Binding-site contacts:
Ligand atom C12 contacts residue ILE47 of chain 1.B at 3.6 Å (hydrophobic).
Ligand atom F1 contacts residue ARG20 of chain 1.B at 3.6 Å.
Ligand atom C10 contacts residue THR21 of chain 1.B at 3.6 Å.
Ligand atom C11 contacts residue ARG20 of chain 1.B at 3.4 Å.
Ligand atom C12 contacts residue ARG20 of chain 1.B at 3.5 Å.
Ligand atom C8 contacts residue GLU22 of chain 1.B at 4.5 Å.
Ligand atom C10 contacts residue ARG20 of chain 1.B at 4.3 Å.
Ligand atom C7 contacts residue TYR49 of chain 1.B at 4.1 Å (hydrophobic).
Ligand atom C12 contacts residue ILE48 of chain 1.B at 4.3 Å (hydrophobic).
Ligand atom C1 contacts residue TYR49 of chain 1.B at 2.9 Å (hydrophobic).
Ligand atom C9 contacts residue TYR49 of chain 1.B at 4.3 Å (hydrophobic).
Ligand atom C10 contacts residue TYR49 of chain 1.B at 4.0 Å (hydrophobic).
Ligand atom C6 contacts residue ILE47 of chain 1.B at 4.1 Å (hydrophobic).
Ligand atom O1 contacts residue TYR49 of chain 1.B at 2.8 Å (h-bond).
Ligand atom C11 contacts residue GLU22 of chain 1.B at 3.5 Å.
Ligand atom F1 contacts residue THR21 of chain 1.B at 3.5 Å.
Ligand atom C2 contacts residue TYR49 of chain 1.B at 3.3 Å (hydrophobic).
Ligand atom C8 contacts residue TYR49 of chain 1.B at 4.4 Å (hydrophobic).
Ligand atom C7 contacts residue ILE47 of chain 1.B at 3.6 Å (hydrophobic).
Ligand atom C11 contacts residue TYR49 of chain 1.B at 3.4 Å (hydrophobic).
Ligand atom C12 contacts residue TYR49 of chain 1.B at 3.6 Å (hydrophobic).
Ligand atom C7 contacts residue GLU22 of chain 1.B at 4.2 Å.
Ligand atom N2 contacts residue ILE47 of chain 1.B at 3.0 Å (h-bond).
Ligand atom O1 contacts residue GLU54 of chain 1.B at 4.1 Å.
Ligand atom C12 contacts residue GLU22 of chain 1.B at 3.7 Å.
Ligand atom F1 contacts residue GLU22 of chain 1.B at 4.1 Å.
Ligand atom C10 contacts residue GLU22 of chain 1.B at 3.8 Å.
Ligand atom C11 contacts residue THR21 of chain 1.B at 3.2 Å.
Ligand atom C9 contacts residue GLU22 of chain 1.B at 4.1 Å.
Ligand atom O1 contacts residue ILE47 of chain 1.B at 4.5 Å.
Ligand atom C12 contacts residue THR21 of chain 1.B at 3.6 Å.

A protein and the small-molecule ligand that binds it are described below.
Small molecule (SMILES): CC(=O)NCCc1c[nH]c2ccc(F)cc12

Sequence of chain 1.B:
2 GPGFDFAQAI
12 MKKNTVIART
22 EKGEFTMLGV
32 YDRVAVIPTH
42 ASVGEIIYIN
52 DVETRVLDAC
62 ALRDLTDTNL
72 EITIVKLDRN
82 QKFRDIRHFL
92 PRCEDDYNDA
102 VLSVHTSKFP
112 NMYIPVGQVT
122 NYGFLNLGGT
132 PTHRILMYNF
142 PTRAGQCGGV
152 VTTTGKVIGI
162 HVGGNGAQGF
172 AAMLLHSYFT